Sequence of chain 1.B:
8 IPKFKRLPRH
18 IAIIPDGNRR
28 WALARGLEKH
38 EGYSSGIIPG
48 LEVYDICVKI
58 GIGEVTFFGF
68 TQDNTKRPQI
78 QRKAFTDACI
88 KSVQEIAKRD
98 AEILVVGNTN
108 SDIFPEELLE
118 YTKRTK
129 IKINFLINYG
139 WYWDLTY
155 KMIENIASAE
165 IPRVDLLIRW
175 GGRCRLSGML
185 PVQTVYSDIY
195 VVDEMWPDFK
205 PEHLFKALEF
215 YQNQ

A small-molecule ligand and the protein it binds are described below.
Small molecule (SMILES): C=C(C)CCO[P](=O)(O)OP(=O)(O)O

Binding-site contacts:
Ligand atom O3B contacts residue ARG179 of chain 1.A at 4.2 Å.
Ligand atom C4 contacts residue PHE65 of chain 1.A at 3.4 Å (hydrophobic).
Ligand atom C4 contacts residue ASN71 of chain 1.A at 3.8 Å.
Ligand atom PA contacts residue ARG179 of chain 1.A at 3.9 Å.
Ligand atom O2B contacts residue ASP70 of chain 1.A at 4.3 Å.
Ligand atom O2A contacts residue SER181 of chain 1.A at 3.1 Å (h-bond).
Ligand atom O1 contacts residue ARG173 of chain 1.A at 3.2 Å (salt-bridge).
Ligand atom O2A contacts residue TYR190 of chain 1.B at 4.0 Å.
Ligand atom C3 contacts residue ASN71 of chain 1.A at 3.3 Å.
Ligand atom O2B contacts residue ARG179 of chain 1.A at 4.0 Å.
Ligand atom O1 contacts residue SER181 of chain 1.A at 3.2 Å (h-bond).
Ligand atom C2 contacts residue ASN71 of chain 1.A at 4.0 Å.
Ligand atom O1A contacts residue SER181 of chain 1.A at 3.6 Å (h-bond).
Ligand atom C1 contacts residue SER181 of chain 1.A at 2.9 Å.
Ligand atom C2 contacts residue SER181 of chain 1.A at 4.2 Å.
Ligand atom O2A contacts residue ARG179 of chain 1.A at 2.5 Å (salt-bridge).
Ligand atom O3A contacts residue ARG177 of chain 1.A at 3.1 Å (salt-bridge).
Ligand atom C5 contacts residue SER181 of chain 1.A at 4.1 Å.
Ligand atom PB contacts residue ARG177 of chain 1.A at 4.0 Å.
Ligand atom O3A contacts residue ARG179 of chain 1.A at 4.3 Å.
Ligand atom C2 contacts residue ARG74 of chain 1.A at 4.0 Å.
Ligand atom C1 contacts residue ASP23 of chain 1.A at 4.2 Å.
Ligand atom PA contacts residue SER181 of chain 1.A at 3.4 Å.
Ligand atom O2A contacts residue ARG177 of chain 1.A at 3.3 Å (salt-bridge).
Ligand atom C5 contacts residue PHE65 of chain 1.A at 4.2 Å (hydrophobic).
Ligand atom C2 contacts residue ASP23 of chain 1.A at 4.0 Å.
Ligand atom O1A contacts residue ASP70 of chain 1.A at 4.2 Å.
Ligand atom C5 contacts residue ASN71 of chain 1.A at 2.8 Å.
Ligand atom C1 contacts residue ARG173 of chain 1.A at 2.9 Å.
Ligand atom C1 contacts residue ARG177 of chain 1.A at 3.9 Å.
Ligand atom O1B contacts residue ARG74 of chain 1.A at 4.4 Å.
Ligand atom C3 contacts residue PHE65 of chain 1.A at 4.1 Å (hydrophobic).
Ligand atom O3B contacts residue ARG177 of chain 1.A at 3.2 Å (salt-bridge).
Ligand atom O1 contacts residue ARG177 of chain 1.A at 2.7 Å (salt-bridge).
Ligand atom PA contacts residue ARG177 of chain 1.A at 3.5 Å.
Ligand atom O1A contacts residue TYR190 of chain 1.B at 4.3 Å.
Ligand atom C5 contacts residue THR68 of chain 1.A at 3.8 Å.
Ligand atom C2 contacts residue ARG173 of chain 1.A at 4.2 Å.
Ligand atom C3 contacts residue SER181 of chain 1.A at 4.0 Å.
Ligand atom C4 contacts residue SER181 of chain 1.A at 4.3 Å.

Sequence of chain 1.A:
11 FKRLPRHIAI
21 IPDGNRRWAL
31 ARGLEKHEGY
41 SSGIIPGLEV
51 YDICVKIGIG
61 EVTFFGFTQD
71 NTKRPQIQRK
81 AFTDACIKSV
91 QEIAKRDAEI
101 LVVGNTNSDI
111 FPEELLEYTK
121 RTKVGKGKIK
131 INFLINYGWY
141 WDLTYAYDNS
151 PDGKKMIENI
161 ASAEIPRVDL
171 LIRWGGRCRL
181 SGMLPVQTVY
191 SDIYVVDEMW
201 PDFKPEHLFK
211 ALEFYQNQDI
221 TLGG